Sequence of chain 1.I:
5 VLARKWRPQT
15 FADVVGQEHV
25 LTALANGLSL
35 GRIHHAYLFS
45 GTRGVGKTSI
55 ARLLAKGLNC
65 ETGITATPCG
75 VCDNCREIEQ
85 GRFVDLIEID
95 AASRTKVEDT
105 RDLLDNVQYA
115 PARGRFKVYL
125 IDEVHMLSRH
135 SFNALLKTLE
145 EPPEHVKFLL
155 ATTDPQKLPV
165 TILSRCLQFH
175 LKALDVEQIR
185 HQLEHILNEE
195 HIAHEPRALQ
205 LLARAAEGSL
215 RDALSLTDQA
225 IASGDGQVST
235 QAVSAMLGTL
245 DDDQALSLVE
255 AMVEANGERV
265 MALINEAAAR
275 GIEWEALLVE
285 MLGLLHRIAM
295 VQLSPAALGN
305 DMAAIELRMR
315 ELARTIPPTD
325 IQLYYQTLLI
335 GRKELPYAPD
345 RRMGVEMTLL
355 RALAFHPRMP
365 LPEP

Binding-site contacts:
Ligand atom C3' contacts residue ARG215 of chain 1.I at 3.5 Å.
Ligand atom O2G contacts residue ARG47 of chain 1.I at 2.6 Å (salt-bridge).
Ligand atom O2A contacts residue ARG11 of chain 1.I at 2.7 Å (salt-bridge).
Ligand atom O3A contacts residue GLY50 of chain 1.I at 3.5 Å (h-bond).
Ligand atom N6 contacts residue LEU178 of chain 1.I at 3.5 Å.
Ligand atom O3A contacts residue GLY48 of chain 1.I at 3.5 Å.
Ligand atom O3' contacts residue ARG11 of chain 1.I at 3.2 Å.
Ligand atom O2B contacts residue THR52 of chain 1.I at 2.7 Å (h-bond).
Ligand atom N1 contacts residue VAL19 of chain 1.I at 3.0 Å (h-bond).
Ligand atom O1A contacts residue GLY50 of chain 1.I at 3.3 Å.
Ligand atom O5' contacts residue ARG215 of chain 1.I at 3.3 Å (salt-bridge).
Ligand atom PA contacts residue ARG215 of chain 1.I at 3.4 Å.
Ligand atom S1G contacts residue LYS51 of chain 1.I at 2.8 Å (salt-bridge).
Ligand atom N3 contacts residue LEU214 of chain 1.I at 3.5 Å.
Ligand atom C4' contacts residue ARG215 of chain 1.I at 2.3 Å.
Ligand atom O1A contacts residue SER53 of chain 1.I at 2.8 Å (h-bond).
Ligand atom O1B contacts residue LYS51 of chain 1.I at 2.9 Å (salt-bridge).
Ligand atom O5' contacts residue ARG11 of chain 1.I at 3.5 Å (salt-bridge).
Ligand atom C4 contacts residue LEU214 of chain 1.I at 3.2 Å (hydrophobic).
Ligand atom O1A contacts residue THR52 of chain 1.I at 3.4 Å (h-bond).
Ligand atom O2A contacts residue ARG215 of chain 1.I at 2.5 Å (salt-bridge).
Ligand atom O1B contacts residue GLY50 of chain 1.I at 3.1 Å (h-bond).
Ligand atom O2' contacts residue TRP10 of chain 1.I at 3.5 Å (h-bond).
Ligand atom N7 contacts residue GLY50 of chain 1.I at 3.1 Å (h-bond).
Ligand atom N9 contacts residue ARG215 of chain 1.I at 3.4 Å (salt-bridge).
Ligand atom O3' contacts residue ALA7 of chain 1.I at 2.8 Å (h-bond).
Ligand atom N6 contacts residue VAL49 of chain 1.I at 3.0 Å (h-bond).
Ligand atom O4' contacts residue ARG215 of chain 1.I at 1.9 Å.
Ligand atom O1A contacts residue ARG11 of chain 1.I at 3.0 Å (salt-bridge).
Ligand atom O2A contacts residue THR52 of chain 1.I at 3.5 Å.
Ligand atom O2' contacts residue ALA7 of chain 1.I at 2.8 Å (h-bond).
Ligand atom C1' contacts residue ARG215 of chain 1.I at 2.9 Å.
Ligand atom N6 contacts residue VAL19 of chain 1.I at 3.1 Å (h-bond).
Ligand atom C5' contacts residue ARG215 of chain 1.I at 2.3 Å.
Ligand atom O3B contacts residue GLY48 of chain 1.I at 3.1 Å (h-bond).
Ligand atom N7 contacts residue VAL49 of chain 1.I at 3.2 Å.
Ligand atom N9 contacts residue LEU214 of chain 1.I at 3.3 Å.
Ligand atom PA contacts residue ARG11 of chain 1.I at 3.0 Å.
Ligand atom O1B contacts residue VAL49 of chain 1.I at 3.2 Å (h-bond).
Ligand atom C8 contacts residue GLY48 of chain 1.I at 3.5 Å.

The small molecule below binds the protein below.
Small molecule (SMILES): Nc1ncnc2c1ncn2[C@@H]1O[C@H](COP(=O)(O)OP(=O)(O)OP(O)(O)=S)[C@@H](O)[C@H]1O